Binding-site contacts:
Ligand atom C4 contacts residue ASN384 of chain 1.B at 4.2 Å.
Ligand atom O5 contacts residue GLN380 of chain 1.B at 4.5 Å.
Ligand atom C7 contacts residue ASN384 of chain 1.B at 3.8 Å.
Ligand atom C3 contacts residue ASN384 of chain 1.B at 3.9 Å.
Ligand atom O5 contacts residue ASN384 of chain 1.B at 2.3 Å (h-bond).
Ligand atom C5 contacts residue ILE387 of chain 1.B at 4.3 Å (hydrophobic).
Ligand atom O6 contacts residue GLU390 of chain 1.B at 4.1 Å.
Ligand atom C1 contacts residue ILE387 of chain 1.B at 4.2 Å (hydrophobic).
Ligand atom O6 contacts residue ILE387 of chain 1.B at 3.8 Å.
Ligand atom N2 contacts residue ASN384 of chain 1.B at 3.0 Å (h-bond).
Ligand atom O7 contacts residue GLN380 of chain 1.B at 3.6 Å.
Ligand atom O6 contacts residue SER386 of chain 1.B at 3.9 Å.
Ligand atom C2 contacts residue ASN384 of chain 1.B at 2.5 Å.
Ligand atom O7 contacts residue ASN384 of chain 1.B at 4.1 Å.
Ligand atom C6 contacts residue TYR376 of chain 1.B at 4.1 Å (hydrophobic).
Ligand atom C5 contacts residue ASN384 of chain 1.B at 3.6 Å.
Ligand atom C2 contacts residue GLN380 of chain 1.B at 4.2 Å.
Ligand atom C1 contacts residue ASN384 of chain 1.B at 1.4 Å.
Ligand atom C6 contacts residue ILE387 of chain 1.B at 4.0 Å (hydrophobic).
Ligand atom O5 contacts residue ILE387 of chain 1.B at 3.4 Å.
Ligand atom O7 contacts residue LYS379 of chain 1.B at 4.2 Å.
Ligand atom C1 contacts residue GLN380 of chain 1.B at 4.0 Å.

Sequence of chain 1.B:
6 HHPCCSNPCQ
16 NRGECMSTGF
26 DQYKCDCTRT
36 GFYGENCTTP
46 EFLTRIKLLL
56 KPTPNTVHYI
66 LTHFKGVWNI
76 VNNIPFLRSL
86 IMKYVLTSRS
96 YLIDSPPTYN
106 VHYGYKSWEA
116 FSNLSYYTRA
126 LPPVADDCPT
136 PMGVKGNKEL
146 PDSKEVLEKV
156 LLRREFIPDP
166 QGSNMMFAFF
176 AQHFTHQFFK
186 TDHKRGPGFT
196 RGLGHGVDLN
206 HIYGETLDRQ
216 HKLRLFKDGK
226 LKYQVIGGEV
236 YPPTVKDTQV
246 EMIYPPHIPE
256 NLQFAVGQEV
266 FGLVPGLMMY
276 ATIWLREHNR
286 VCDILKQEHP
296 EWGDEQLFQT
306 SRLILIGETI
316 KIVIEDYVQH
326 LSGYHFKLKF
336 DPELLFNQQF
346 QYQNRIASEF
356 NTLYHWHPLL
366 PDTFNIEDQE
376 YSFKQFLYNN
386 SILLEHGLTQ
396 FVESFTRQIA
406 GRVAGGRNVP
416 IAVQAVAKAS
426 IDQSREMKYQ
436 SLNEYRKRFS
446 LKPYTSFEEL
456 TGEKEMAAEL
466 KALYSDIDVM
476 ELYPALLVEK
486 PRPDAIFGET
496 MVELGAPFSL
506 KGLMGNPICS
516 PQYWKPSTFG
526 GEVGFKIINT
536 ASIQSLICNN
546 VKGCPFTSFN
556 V

A small-molecule ligand and the protein it binds are described below.
Small molecule (SMILES): CC(=O)N[C@@H]1[C@@H](O)[C@H](O)[C@@H](CO)O[C@H]1O